Sequence of chain 1.A:
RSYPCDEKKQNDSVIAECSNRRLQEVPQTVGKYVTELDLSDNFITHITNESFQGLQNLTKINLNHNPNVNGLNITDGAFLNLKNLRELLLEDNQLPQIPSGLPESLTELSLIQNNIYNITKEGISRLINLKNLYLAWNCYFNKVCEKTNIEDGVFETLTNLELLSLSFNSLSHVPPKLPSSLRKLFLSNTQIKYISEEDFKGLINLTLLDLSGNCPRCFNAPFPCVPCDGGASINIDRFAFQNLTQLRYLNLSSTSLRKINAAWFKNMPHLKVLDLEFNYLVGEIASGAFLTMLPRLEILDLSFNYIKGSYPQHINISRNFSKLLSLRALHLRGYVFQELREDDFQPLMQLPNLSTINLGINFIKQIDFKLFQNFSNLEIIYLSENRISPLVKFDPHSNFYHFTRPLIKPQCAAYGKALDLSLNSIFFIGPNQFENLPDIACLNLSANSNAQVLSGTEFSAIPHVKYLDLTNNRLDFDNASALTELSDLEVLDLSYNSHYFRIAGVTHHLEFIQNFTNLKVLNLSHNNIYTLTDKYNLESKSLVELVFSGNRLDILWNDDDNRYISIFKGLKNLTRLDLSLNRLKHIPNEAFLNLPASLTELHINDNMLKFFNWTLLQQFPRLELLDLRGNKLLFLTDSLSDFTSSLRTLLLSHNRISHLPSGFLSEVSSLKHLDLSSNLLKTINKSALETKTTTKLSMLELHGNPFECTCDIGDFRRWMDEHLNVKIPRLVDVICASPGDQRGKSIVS

This small molecule binds to this protein.
Small molecule (SMILES): C[C@@H]1CN(c2ccc(C#N)c3ncccc23)C[C@H](C(=O)N[C@H]2CNC[C@H]2F)O1

Sequence of chain 1.B:
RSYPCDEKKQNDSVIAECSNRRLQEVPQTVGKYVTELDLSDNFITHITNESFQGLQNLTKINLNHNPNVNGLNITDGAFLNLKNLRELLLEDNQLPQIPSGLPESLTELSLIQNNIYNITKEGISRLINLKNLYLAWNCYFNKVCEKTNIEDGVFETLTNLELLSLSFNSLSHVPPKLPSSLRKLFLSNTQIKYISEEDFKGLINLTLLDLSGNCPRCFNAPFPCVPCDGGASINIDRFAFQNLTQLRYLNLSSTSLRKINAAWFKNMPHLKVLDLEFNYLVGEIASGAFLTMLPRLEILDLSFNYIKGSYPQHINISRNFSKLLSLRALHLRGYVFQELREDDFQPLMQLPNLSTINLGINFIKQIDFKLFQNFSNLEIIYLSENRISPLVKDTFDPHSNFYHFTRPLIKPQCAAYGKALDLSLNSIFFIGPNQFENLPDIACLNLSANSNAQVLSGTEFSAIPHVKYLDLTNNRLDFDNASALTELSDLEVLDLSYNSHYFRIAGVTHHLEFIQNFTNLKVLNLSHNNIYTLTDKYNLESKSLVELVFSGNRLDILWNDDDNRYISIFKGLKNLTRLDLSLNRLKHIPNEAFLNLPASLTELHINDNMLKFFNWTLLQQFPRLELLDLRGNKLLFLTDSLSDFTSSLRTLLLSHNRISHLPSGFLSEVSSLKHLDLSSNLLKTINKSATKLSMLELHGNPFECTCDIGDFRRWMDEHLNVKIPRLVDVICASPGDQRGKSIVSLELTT

Binding-site contacts:
Ligand atom N4 contacts residue SER330 of chain 1.B at 3.7 Å.
Ligand atom C16 contacts residue TYR326 of chain 1.B at 3.5 Å (hydrophobic).
Ligand atom C5 contacts residue PHE383 of chain 1.B at 3.2 Å (hydrophobic).
Ligand atom C19 contacts residue SER330 of chain 1.B at 3.3 Å.
Ligand atom C6 contacts residue ALA496 of chain 1.A at 3.7 Å (hydrophobic).
Ligand atom N5 contacts residue PHE473 of chain 1.A at 3.9 Å.
Ligand atom N5 contacts residue GLY329 of chain 1.B at 3.4 Å (h-bond).
Ligand atom C18 contacts residue ILE327 of chain 1.B at 3.7 Å (hydrophobic).
Ligand atom C2 contacts residue GLU405 of chain 1.B at 3.0 Å.
Ligand atom C15 contacts residue PHE473 of chain 1.A at 3.7 Å (hydrophobic).
Ligand atom C9 contacts residue PHE383 of chain 1.B at 3.4 Å (hydrophobic).
Ligand atom O1 contacts residue PHE239 of chain 1.B at 3.8 Å.
Ligand atom C11 contacts residue TYR326 of chain 1.B at 3.7 Å (hydrophobic).
Ligand atom C19 contacts residue VAL356 of chain 1.B at 3.5 Å (hydrophobic).
Ligand atom C10 contacts residue PHE324 of chain 1.B at 3.7 Å (hydrophobic).
Ligand atom C1 contacts residue TYR545 of chain 1.A at 3.9 Å (hydrophobic).
Ligand atom N1 contacts residue GLU405 of chain 1.B at 2.8 Å (salt-bridge).
Ligand atom O1 contacts residue PHE383 of chain 1.B at 3.5 Å.
Ligand atom C3 contacts residue TYR545 of chain 1.A at 3.5 Å (hydrophobic).
Ligand atom C1 contacts residue GLU405 of chain 1.B at 3.7 Å.
Ligand atom C19 contacts residue PHE472 of chain 1.A at 3.7 Å (hydrophobic).
Ligand atom C20 contacts residue GLY329 of chain 1.B at 3.7 Å.
Ligand atom C17 contacts residue TYR326 of chain 1.B at 3.7 Å (hydrophobic).
Ligand atom O2 contacts residue PHE383 of chain 1.B at 3.5 Å.
Ligand atom C20 contacts residue PHE473 of chain 1.A at 3.7 Å (hydrophobic).
Ligand atom C7 contacts residue TYR326 of chain 1.B at 3.4 Å (hydrophobic).
Ligand atom N5 contacts residue GLN497 of chain 1.A at 3.5 Å (h-bond).
Ligand atom N4 contacts residue GLY329 of chain 1.B at 3.5 Å (h-bond).
Ligand atom N4 contacts residue PHE473 of chain 1.A at 3.4 Å.
Ligand atom C14 contacts residue PHE473 of chain 1.A at 3.8 Å (hydrophobic).
Ligand atom O1 contacts residue ILE381 of chain 1.B at 3.8 Å.
Ligand atom C12 contacts residue ALA496 of chain 1.A at 3.9 Å (hydrophobic).
Ligand atom C18 contacts residue SER330 of chain 1.B at 2.7 Å.
Ligand atom C18 contacts residue PHE473 of chain 1.A at 3.5 Å (hydrophobic).
Ligand atom C10 contacts residue TYR326 of chain 1.B at 3.9 Å (hydrophobic).
Ligand atom C8 contacts residue PHE383 of chain 1.B at 3.8 Å (hydrophobic).
Ligand atom C15 contacts residue TYR326 of chain 1.B at 3.9 Å (hydrophobic).
Ligand atom C4 contacts residue TYR545 of chain 1.A at 3.1 Å (hydrophobic).
Ligand atom C17 contacts residue VAL356 of chain 1.B at 3.7 Å (hydrophobic).
Ligand atom C17 contacts residue PHE472 of chain 1.A at 3.4 Å (hydrophobic).